A protein and the small-molecule ligand that binds it are described below.
Small molecule (SMILES): COc1ccc(NC(=O)[C@@H]2C[C@H](C)CC[C@H]2C(C)C)cc1

Binding-site contacts:
Ligand atom C12 contacts residue ARG843 of chain 1.C at 4.0 Å.
Ligand atom O09 contacts residue ARG843 of chain 1.C at 2.7 Å (salt-bridge).
Ligand atom C13 contacts residue ARG1009 of chain 1.C at 4.1 Å.
Ligand atom C19 contacts residue ARG1009 of chain 1.C at 4.0 Å.
Ligand atom C06 contacts residue ILE847 of chain 1.C at 4.5 Å (hydrophobic).
Ligand atom C08 contacts residue ARG843 of chain 1.C at 3.8 Å.
Ligand atom C12 contacts residue TYR1006 of chain 1.C at 4.2 Å (hydrophobic).
Ligand atom C11 contacts residue ARG1009 of chain 1.C at 4.4 Å.
Ligand atom C21 contacts residue ASP783 of chain 1.C at 3.8 Å.
Ligand atom O17 contacts residue LEU1002 of chain 1.C at 4.5 Å.
Ligand atom C12 contacts residue ARG1009 of chain 1.C at 3.7 Å.
Ligand atom C08 contacts residue ILE847 of chain 1.C at 4.2 Å (hydrophobic).
Ligand atom C02 contacts residue TYR747 of chain 1.C at 3.5 Å (hydrophobic).
Ligand atom C01 contacts residue TYR747 of chain 1.C at 2.6 Å (hydrophobic).
Ligand atom C11 contacts residue TYR1006 of chain 1.C at 3.7 Å (hydrophobic).
Ligand atom C21 contacts residue ARG1009 of chain 1.C at 4.1 Å.
Ligand atom C16 contacts residue TYR1006 of chain 1.C at 4.1 Å (hydrophobic).
Ligand atom C03 contacts residue TYR747 of chain 1.C at 3.6 Å (hydrophobic).
Ligand atom C07 contacts residue ILE847 of chain 1.C at 3.3 Å (hydrophobic).
Ligand atom C02 contacts residue ILE847 of chain 1.C at 4.1 Å (hydrophobic).
Ligand atom C20 contacts residue ARG1009 of chain 1.C at 3.7 Å.
Ligand atom C18 contacts residue LEU1002 of chain 1.C at 3.8 Å (hydrophobic).
Ligand atom N10 contacts residue TYR1006 of chain 1.C at 3.3 Å.
Ligand atom O09 contacts residue ILE847 of chain 1.C at 4.0 Å.
Ligand atom C19 contacts residue ASP783 of chain 1.C at 4.4 Å.
Ligand atom C01 contacts residue ILE847 of chain 1.C at 3.7 Å (hydrophobic).
Ligand atom C20 contacts residue ASP783 of chain 1.C at 3.6 Å.

Sequence of chain 1.C:
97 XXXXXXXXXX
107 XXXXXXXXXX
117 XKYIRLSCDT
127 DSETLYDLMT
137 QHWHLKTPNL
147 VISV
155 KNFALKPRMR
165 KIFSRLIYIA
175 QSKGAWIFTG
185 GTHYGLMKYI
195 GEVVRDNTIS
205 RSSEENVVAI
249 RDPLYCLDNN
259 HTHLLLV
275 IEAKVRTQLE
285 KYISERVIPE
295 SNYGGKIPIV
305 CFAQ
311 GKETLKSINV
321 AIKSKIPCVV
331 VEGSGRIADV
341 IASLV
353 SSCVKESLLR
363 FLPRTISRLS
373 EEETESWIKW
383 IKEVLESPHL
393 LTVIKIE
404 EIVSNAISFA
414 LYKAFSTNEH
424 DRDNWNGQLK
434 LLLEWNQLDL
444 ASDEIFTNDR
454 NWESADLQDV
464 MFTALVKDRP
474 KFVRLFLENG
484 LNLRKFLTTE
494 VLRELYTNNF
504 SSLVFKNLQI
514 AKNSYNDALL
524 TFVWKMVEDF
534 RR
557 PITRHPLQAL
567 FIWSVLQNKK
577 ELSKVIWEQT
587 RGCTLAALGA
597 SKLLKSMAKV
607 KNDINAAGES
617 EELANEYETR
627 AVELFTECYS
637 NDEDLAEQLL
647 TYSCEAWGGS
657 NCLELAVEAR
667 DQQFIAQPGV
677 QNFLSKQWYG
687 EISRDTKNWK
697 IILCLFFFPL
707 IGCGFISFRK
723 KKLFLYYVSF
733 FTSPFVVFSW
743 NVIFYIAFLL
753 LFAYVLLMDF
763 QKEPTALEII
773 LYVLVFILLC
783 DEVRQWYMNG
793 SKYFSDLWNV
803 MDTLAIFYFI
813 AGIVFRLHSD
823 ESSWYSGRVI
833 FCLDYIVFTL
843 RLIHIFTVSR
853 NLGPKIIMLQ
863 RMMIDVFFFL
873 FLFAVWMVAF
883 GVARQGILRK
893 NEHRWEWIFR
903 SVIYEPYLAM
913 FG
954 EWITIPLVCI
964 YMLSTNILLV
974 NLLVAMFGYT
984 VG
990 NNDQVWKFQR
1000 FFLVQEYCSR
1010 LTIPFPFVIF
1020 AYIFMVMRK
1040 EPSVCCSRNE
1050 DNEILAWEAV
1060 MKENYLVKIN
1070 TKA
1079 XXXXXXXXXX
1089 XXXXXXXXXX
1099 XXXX